Binding-site contacts:
Ligand atom C1 contacts residue TYR173 of chain 1.G at 3.9 Å (hydrophobic).
Ligand atom C10 contacts residue MET186 of chain 1.G at 3.9 Å (hydrophobic).
Ligand atom C10 contacts residue VAL227 of chain 1.G at 3.9 Å (hydrophobic).
Ligand atom C4 contacts residue NAP1 of chain 1.Z at 3.5 Å.
Ligand atom C18 contacts residue PHE230 of chain 1.G at 3.7 Å (hydrophobic).
Ligand atom C19 contacts residue ILE233 of chain 1.G at 3.8 Å (hydrophobic).
Ligand atom C17 contacts residue TYR173 of chain 1.G at 3.9 Å (hydrophobic).
Ligand atom C18 contacts residue ILE233 of chain 1.G at 4.0 Å (hydrophobic).
Ligand atom C2 contacts residue NAP1 of chain 1.Z at 3.2 Å.
Ligand atom C21 contacts residue GLN181 of chain 1.G at 3.2 Å.
Ligand atom C21 contacts residue VAL180 of chain 1.G at 3.5 Å (hydrophobic).
Ligand atom C1 contacts residue NAP1 of chain 1.Z at 3.3 Å.
Ligand atom C8 contacts residue SER223 of chain 1.G at 3.9 Å.
Ligand atom C4 contacts residue ALA224 of chain 1.G at 3.9 Å (hydrophobic).
Ligand atom C12 contacts residue PHE122 of chain 1.G at 3.9 Å (hydrophobic).
Ligand atom C20 contacts residue VAL227 of chain 1.G at 3.4 Å (hydrophobic).
Ligand atom C14 contacts residue NAP1 of chain 1.Z at 3.7 Å.
Ligand atom C1 contacts residue TYR183 of chain 1.G at 3.4 Å (hydrophobic).
Ligand atom C14 contacts residue ALA121 of chain 1.G at 3.5 Å (hydrophobic).
Ligand atom O7 contacts residue NAP1 of chain 1.Z at 3.2 Å.
Ligand atom C8 contacts residue NAP1 of chain 1.Z at 3.9 Å.
Ligand atom C11 contacts residue ALA123 of chain 1.G at 3.9 Å (hydrophobic).
Ligand atom C19 contacts residue TYR173 of chain 1.G at 3.4 Å (hydrophobic).
Ligand atom C12 contacts residue MET186 of chain 1.G at 3.8 Å (hydrophobic).
Ligand atom O17 contacts residue NAP1 of chain 1.Z at 2.6 Å (h-bond).
Ligand atom C13 contacts residue SER223 of chain 1.G at 3.5 Å.
Ligand atom C6 contacts residue NAP1 of chain 1.Z at 3.3 Å.
Ligand atom C18 contacts residue TYR173 of chain 1.G at 3.8 Å (hydrophobic).
Ligand atom O17 contacts residue LYS190 of chain 1.G at 3.8 Å.
Ligand atom C5 contacts residue NAP1 of chain 1.Z at 3.3 Å.
Ligand atom C10 contacts residue LEU128 of chain 1.G at 3.8 Å (hydrophobic).
Ligand atom O17 contacts residue TYR183 of chain 1.G at 2.6 Å (h-bond).
Ligand atom C12 contacts residue ALA121 of chain 1.G at 3.6 Å (hydrophobic).
Ligand atom C16 contacts residue TYR173 of chain 1.G at 4.0 Å (hydrophobic).
Ligand atom C6 contacts residue TYR183 of chain 1.G at 3.5 Å (hydrophobic).
Ligand atom C14 contacts residue SER223 of chain 1.G at 3.4 Å.
Ligand atom C9 contacts residue VAL227 of chain 1.G at 3.8 Å (hydrophobic).
Ligand atom C3 contacts residue NAP1 of chain 1.Z at 3.1 Å.
Ligand atom C16 contacts residue NAP1 of chain 1.Z at 3.2 Å.
Ligand atom C11 contacts residue MET186 of chain 1.G at 3.5 Å (hydrophobic).

Sequence of chain 1.G:
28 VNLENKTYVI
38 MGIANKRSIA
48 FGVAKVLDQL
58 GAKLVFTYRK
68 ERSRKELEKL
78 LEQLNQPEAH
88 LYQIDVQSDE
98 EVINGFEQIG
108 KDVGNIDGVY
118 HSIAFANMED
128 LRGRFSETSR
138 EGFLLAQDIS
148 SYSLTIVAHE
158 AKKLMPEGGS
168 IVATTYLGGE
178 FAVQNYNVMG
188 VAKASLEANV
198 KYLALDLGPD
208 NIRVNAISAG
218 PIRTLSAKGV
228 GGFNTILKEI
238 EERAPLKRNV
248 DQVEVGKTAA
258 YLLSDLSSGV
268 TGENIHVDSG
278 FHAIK

The protein below binds the small molecule below.
Small molecule (SMILES): CCCCCCc1ccc(Oc2ccccc2C)c(O)c1